A protein and the small-molecule ligand that binds it are described below.
Small molecule (SMILES): NC(=O)C[C@@H]1NC(=O)[C@H](CC(=O)O)NC(=O)[C@H](Cc2ccc(O)cc2)NC(=O)CNC(=O)[C@H](CCC(=O)O)NC(=O)[C@H](Cc2ccccc2)NC(=O)[C@@H]2COC/C=C/COC[C@H](NC1=O)C(=O)N[C@@H](C(N)=O)CSCC(=O)N2

Sequence of chain 1.D:
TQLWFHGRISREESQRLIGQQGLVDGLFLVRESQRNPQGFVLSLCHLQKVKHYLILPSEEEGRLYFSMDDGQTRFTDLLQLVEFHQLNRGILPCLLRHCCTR

Binding-site contacts:
Ligand atom CA contacts residue TYR68 of chain 1.D at 3.8 Å (hydrophobic).
Ligand atom ND2 contacts residue MET83 of chain 1.D at 3.2 Å (h-bond).
Ligand atom C contacts residue TYR68 of chain 1.D at 3.7 Å (hydrophobic).
Ligand atom C contacts residue HIS67 of chain 1.D at 3.8 Å.
Ligand atom CE2 contacts residue ARG50 of chain 1.D at 3.8 Å.
Ligand atom CG contacts residue LEU69 of chain 1.D at 3.9 Å (hydrophobic).
Ligand atom CB contacts residue MET83 of chain 1.D at 3.7 Å (hydrophobic).
Ligand atom CB contacts residue TYR68 of chain 1.D at 3.8 Å (hydrophobic).
Ligand atom CZ contacts residue MLA1 of chain 1.U at 3.6 Å.
Ligand atom OD1 contacts residue LEU69 of chain 1.D at 3.4 Å (h-bond).
Ligand atom OD1 contacts residue HIS67 of chain 1.D at 3.7 Å.
Ligand atom ND2 contacts residue LEU69 of chain 1.D at 3.0 Å (h-bond).
Ligand atom N contacts residue TYR68 of chain 1.D at 3.8 Å.
Ligand atom OD2 contacts residue LYS66 of chain 1.D at 3.4 Å.
Ligand atom OD1 contacts residue TYR68 of chain 1.D at 3.5 Å.
Ligand atom O contacts residue ARG50 of chain 1.D at 2.9 Å (salt-bridge).
Ligand atom CG contacts residue LYS66 of chain 1.D at 3.9 Å.
Ligand atom CE1 contacts residue MLA1 of chain 1.U at 3.7 Å.
Ligand atom CA contacts residue HIS67 of chain 1.D at 3.8 Å.
Ligand atom CA contacts residue HIS67 of chain 1.D at 3.7 Å.
Ligand atom OE1 contacts residue ARG50 of chain 1.D at 3.6 Å.
Ligand atom CE1 contacts residue ARG26 of chain 1.D at 3.6 Å.
Ligand atom CG contacts residue HIS67 of chain 1.D at 3.8 Å.
Ligand atom CE2 contacts residue MET83 of chain 1.D at 3.7 Å (hydrophobic).
Ligand atom O contacts residue ARG26 of chain 1.D at 2.8 Å (salt-bridge).
Ligand atom CB contacts residue HIS67 of chain 1.D at 3.6 Å.
Ligand atom C2 contacts residue MET83 of chain 1.D at 3.8 Å (hydrophobic).
Ligand atom C contacts residue ARG50 of chain 1.D at 3.9 Å.
Ligand atom CB contacts residue HIS67 of chain 1.D at 3.7 Å.
Ligand atom CZ contacts residue LEU69 of chain 1.D at 3.8 Å (hydrophobic).
Ligand atom OD2 contacts residue HIS67 of chain 1.D at 2.8 Å (h-bond).
Ligand atom OH contacts residue ASN51 of chain 1.D at 3.5 Å (h-bond).
Ligand atom CD1 contacts residue ARG26 of chain 1.D at 3.5 Å.
Ligand atom CG contacts residue LEU69 of chain 1.D at 3.8 Å (hydrophobic).
Ligand atom O contacts residue TYR68 of chain 1.D at 3.3 Å.
Ligand atom OH contacts residue SER48 of chain 1.D at 3.7 Å.
Ligand atom CE2 contacts residue LEU69 of chain 1.D at 3.7 Å (hydrophobic).
Ligand atom OH contacts residue MLA1 of chain 1.U at 2.6 Å (h-bond).
Ligand atom C2 contacts residue ASP84 of chain 1.D at 3.7 Å.
Ligand atom N contacts residue HIS67 of chain 1.D at 2.9 Å (h-bond).